Sequence of chain 1.A:
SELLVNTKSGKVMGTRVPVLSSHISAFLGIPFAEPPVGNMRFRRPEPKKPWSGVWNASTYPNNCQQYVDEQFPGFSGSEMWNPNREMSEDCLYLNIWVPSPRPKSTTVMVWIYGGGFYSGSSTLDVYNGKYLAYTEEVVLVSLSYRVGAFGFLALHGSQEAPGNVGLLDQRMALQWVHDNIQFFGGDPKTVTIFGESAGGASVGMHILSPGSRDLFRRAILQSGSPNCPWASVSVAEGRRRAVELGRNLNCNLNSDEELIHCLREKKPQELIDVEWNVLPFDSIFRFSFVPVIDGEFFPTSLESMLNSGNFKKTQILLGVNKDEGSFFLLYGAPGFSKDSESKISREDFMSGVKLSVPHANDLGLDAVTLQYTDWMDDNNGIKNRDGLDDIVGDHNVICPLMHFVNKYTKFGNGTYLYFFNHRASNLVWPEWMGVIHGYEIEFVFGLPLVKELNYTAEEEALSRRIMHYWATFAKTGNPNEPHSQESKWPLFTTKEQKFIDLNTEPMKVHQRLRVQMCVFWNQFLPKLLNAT

Binding-site contacts:
Ligand atom C1 contacts residue SER61 of chain 1.A at 3.4 Å.
Ligand atom N2 contacts residue ASN59 of chain 1.A at 3.0 Å (h-bond).
Ligand atom C6 contacts residue SER61 of chain 1.A at 4.0 Å.
Ligand atom C2 contacts residue ASN59 of chain 1.A at 2.5 Å.
Ligand atom C5 contacts residue SER61 of chain 1.A at 3.4 Å.
Ligand atom C8 contacts residue ASN59 of chain 1.A at 3.5 Å.
Ligand atom O7 contacts residue ASN59 of chain 1.A at 4.4 Å.
Ligand atom C5 contacts residue ASN59 of chain 1.A at 3.7 Å.
Ligand atom O5 contacts residue ASN59 of chain 1.A at 2.4 Å (h-bond).
Ligand atom O6 contacts residue THR62 of chain 1.A at 4.5 Å.
Ligand atom O5 contacts residue SER61 of chain 1.A at 3.2 Å (h-bond).
Ligand atom C3 contacts residue ASN59 of chain 1.A at 3.8 Å.
Ligand atom C1 contacts residue ASN59 of chain 1.A at 1.4 Å.
Ligand atom C7 contacts residue ASN59 of chain 1.A at 3.5 Å.
Ligand atom C4 contacts residue ASN59 of chain 1.A at 4.3 Å.
Ligand atom C6 contacts residue THR62 of chain 1.A at 3.9 Å.

This protein binds this small molecule.
Small molecule (SMILES): CC(=O)N[C@@H]1[C@@H](O)[C@H](O)[C@@H](CO)O[C@H]1O